Sequence of chain 1.A:
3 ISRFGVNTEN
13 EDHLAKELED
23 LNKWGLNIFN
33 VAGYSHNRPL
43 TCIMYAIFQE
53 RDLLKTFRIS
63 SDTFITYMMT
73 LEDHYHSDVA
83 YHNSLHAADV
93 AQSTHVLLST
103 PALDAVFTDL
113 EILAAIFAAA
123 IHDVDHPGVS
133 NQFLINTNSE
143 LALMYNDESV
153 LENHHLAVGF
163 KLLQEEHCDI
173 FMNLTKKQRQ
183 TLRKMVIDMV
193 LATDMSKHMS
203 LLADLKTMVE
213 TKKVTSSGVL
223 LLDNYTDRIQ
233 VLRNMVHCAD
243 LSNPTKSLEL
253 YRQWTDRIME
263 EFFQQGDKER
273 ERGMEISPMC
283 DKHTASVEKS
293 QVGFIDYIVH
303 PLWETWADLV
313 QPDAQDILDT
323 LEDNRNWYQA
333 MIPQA

A protein and the small-molecule ligand that binds it are described below.
Small molecule (SMILES): COc1cccc(Nc2c(C(N)=O)cnc3ccc(S(C)(=O)=O)cc23)c1

Binding-site contacts:
Ligand atom O14 contacts residue PHE296 of chain 1.A at 4.0 Å.
Ligand atom C12 contacts residue PHE264 of chain 1.A at 4.0 Å (hydrophobic).
Ligand atom C16 contacts residue ILE260 of chain 1.A at 3.9 Å (hydrophobic).
Ligand atom C2 contacts residue PHE296 of chain 1.A at 3.4 Å (hydrophobic).
Ligand atom C20 contacts residue HIS84 of chain 1.A at 3.9 Å.
Ligand atom C5 contacts residue PHE296 of chain 1.A at 3.6 Å (hydrophobic).
Ligand atom C7 contacts residue ILE260 of chain 1.A at 3.7 Å (hydrophobic).
Ligand atom C6 contacts residue PHE296 of chain 1.A at 3.5 Å (hydrophobic).
Ligand atom C16 contacts residue PHE264 of chain 1.A at 3.9 Å (hydrophobic).
Ligand atom C26 contacts residue THR195 of chain 1.A at 3.5 Å.
Ligand atom C21 contacts residue PHE264 of chain 1.A at 3.9 Å (hydrophobic).
Ligand atom C12 contacts residue PHE296 of chain 1.A at 3.9 Å (hydrophobic).
Ligand atom N10 contacts residue PHE296 of chain 1.A at 3.6 Å.
Ligand atom N10 contacts residue GLN293 of chain 1.A at 3.1 Å (h-bond).
Ligand atom C6 contacts residue PHE264 of chain 1.A at 4.0 Å (hydrophobic).
Ligand atom C1 contacts residue PHE296 of chain 1.A at 3.2 Å (hydrophobic).
Ligand atom O22 contacts residue MET281 of chain 1.A at 3.6 Å.
Ligand atom O14 contacts residue ASN245 of chain 1.A at 3.5 Å (h-bond).
Ligand atom C20 contacts residue PHE264 of chain 1.A at 4.0 Å (hydrophobic).
Ligand atom C17 contacts residue PHE296 of chain 1.A at 3.9 Å (hydrophobic).
Ligand atom C13 contacts residue PHE296 of chain 1.A at 3.4 Å (hydrophobic).
Ligand atom N3 contacts residue ASN245 of chain 1.A at 2.8 Å (h-bond).
Ligand atom C19 contacts residue MET197 of chain 1.A at 4.0 Å (hydrophobic).
Ligand atom O25 contacts residue MET197 of chain 1.A at 3.7 Å.
Ligand atom C24 contacts residue HIS84 of chain 1.A at 4.0 Å.
Ligand atom N3 contacts residue TYR83 of chain 1.A at 4.0 Å.
Ligand atom C11 contacts residue PHE296 of chain 1.A at 3.8 Å (hydrophobic).
Ligand atom O14 contacts residue TYR83 of chain 1.A at 3.3 Å (h-bond).
Ligand atom C7 contacts residue GLN293 of chain 1.A at 3.5 Å.
Ligand atom C26 contacts residue ASP242 of chain 1.A at 3.2 Å.
Ligand atom C11 contacts residue PHE264 of chain 1.A at 3.7 Å (hydrophobic).
Ligand atom O23 contacts residue MET197 of chain 1.A at 3.5 Å.
Ligand atom C8 contacts residue ASN245 of chain 1.A at 3.5 Å.
Ligand atom C8 contacts residue TYR83 of chain 1.A at 3.8 Å (hydrophobic).
Ligand atom C8 contacts residue PHE296 of chain 1.A at 3.8 Å (hydrophobic).
Ligand atom C26 contacts residue MET197 of chain 1.A at 3.7 Å (hydrophobic).
Ligand atom C17 contacts residue PHE264 of chain 1.A at 3.8 Å (hydrophobic).
Ligand atom N4 contacts residue PHE296 of chain 1.A at 3.5 Å.
Ligand atom C5 contacts residue PHE264 of chain 1.A at 4.0 Å (hydrophobic).
Ligand atom C7 contacts residue PHE296 of chain 1.A at 3.5 Å (hydrophobic).